Binding-site contacts:
Ligand atom O3P contacts residue ARG56 of chain 1.A at 2.6 Å (salt-bridge).
Ligand atom N contacts residue LEU172 of chain 1.A at 3.5 Å.
Ligand atom CB contacts residue ASN224 of chain 1.A at 3.4 Å.
Ligand atom NH1 contacts residue GLU180 of chain 1.A at 2.5 Å (salt-bridge).
Ligand atom C contacts residue ASN173 of chain 1.A at 3.6 Å.
Ligand atom CZ contacts residue GLU180 of chain 1.A at 3.5 Å.
Ligand atom CD contacts residue GLU180 of chain 1.A at 3.4 Å.
Ligand atom C contacts residue LEU227 of chain 1.A at 3.6 Å (hydrophobic).
Ligand atom N contacts residue ASN224 of chain 1.A at 3.0 Å (h-bond).
Ligand atom O2P contacts residue ARG127 of chain 1.A at 2.8 Å (salt-bridge).
Ligand atom P contacts residue ARG56 of chain 1.A at 3.6 Å.
Ligand atom O contacts residue VAL176 of chain 1.A at 3.5 Å.
Ligand atom O1P contacts residue ARG127 of chain 1.A at 2.9 Å (salt-bridge).
Ligand atom CB contacts residue ASN173 of chain 1.A at 3.1 Å.
Ligand atom CA contacts residue LEU227 of chain 1.A at 3.6 Å (hydrophobic).
Ligand atom CB contacts residue ASN173 of chain 1.A at 3.6 Å.
Ligand atom C contacts residue ASN224 of chain 1.A at 3.7 Å.
Ligand atom CZ contacts residue TYR179 of chain 1.A at 3.6 Å (hydrophobic).
Ligand atom CA contacts residue ASN224 of chain 1.A at 3.4 Å.
Ligand atom O2P contacts residue LYS49 of chain 1.A at 3.6 Å.
Ligand atom O3P contacts residue LYS49 of chain 1.A at 2.8 Å (salt-bridge).
Ligand atom O contacts residue LEU172 of chain 1.A at 3.6 Å.
Ligand atom O1P contacts residue ARG56 of chain 1.A at 2.9 Å (salt-bridge).
Ligand atom CG contacts residue TRP228 of chain 1.A at 3.4 Å (hydrophobic).
Ligand atom CD contacts residue LEU220 of chain 1.A at 3.5 Å (hydrophobic).
Ligand atom CD1 contacts residue LEU227 of chain 1.A at 3.6 Å (hydrophobic).
Ligand atom CD1 contacts residue TRP228 of chain 1.A at 3.5 Å (hydrophobic).
Ligand atom N contacts residue ASN173 of chain 1.A at 2.8 Å (h-bond).
Ligand atom CA contacts residue LEU172 of chain 1.A at 3.6 Å (hydrophobic).
Ligand atom OH contacts residue GLU180 of chain 1.A at 3.3 Å.
Ligand atom CB contacts residue ARG60 of chain 1.A at 3.6 Å.
Ligand atom CA contacts residue ASN173 of chain 1.A at 3.4 Å.
Ligand atom O contacts residue ASN224 of chain 1.A at 2.8 Å (h-bond).
Ligand atom O contacts residue LYS49 of chain 1.A at 3.0 Å (salt-bridge).
Ligand atom O2P contacts residue TYR128 of chain 1.A at 2.7 Å (h-bond).
Ligand atom CB contacts residue LEU227 of chain 1.A at 3.4 Å (hydrophobic).
Ligand atom CD1 contacts residue ILE217 of chain 1.A at 3.6 Å (hydrophobic).
Ligand atom N contacts residue LEU227 of chain 1.A at 3.3 Å.
Ligand atom CB contacts residue TRP228 of chain 1.A at 3.5 Å (hydrophobic).
Ligand atom CE1 contacts residue TYR179 of chain 1.A at 3.5 Å (hydrophobic).

The protein below binds the small molecule below.
Small molecule (SMILES): CC(C)C[C@H](NC(=O)[C@@H](N)CCCN=C(N)N)C(=O)N[C@@H](Cc1ccc(O)cc1)C(=O)N[C@@H](CC1=NC=NC1)C(=O)N[C@@H](COP(=O)(O)O)C(=O)N[C@@H](CC(C)C)C(=O)N1CCC[C@H]1C(=O)N[C@@H](C)CO

Sequence of chain 1.A:
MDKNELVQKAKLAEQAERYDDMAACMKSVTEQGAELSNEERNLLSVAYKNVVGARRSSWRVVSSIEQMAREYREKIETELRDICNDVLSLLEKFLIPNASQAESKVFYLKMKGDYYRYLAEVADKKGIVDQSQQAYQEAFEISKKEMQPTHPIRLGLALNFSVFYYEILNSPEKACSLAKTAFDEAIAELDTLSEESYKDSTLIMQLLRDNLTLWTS